Sequence of chain 57.A:
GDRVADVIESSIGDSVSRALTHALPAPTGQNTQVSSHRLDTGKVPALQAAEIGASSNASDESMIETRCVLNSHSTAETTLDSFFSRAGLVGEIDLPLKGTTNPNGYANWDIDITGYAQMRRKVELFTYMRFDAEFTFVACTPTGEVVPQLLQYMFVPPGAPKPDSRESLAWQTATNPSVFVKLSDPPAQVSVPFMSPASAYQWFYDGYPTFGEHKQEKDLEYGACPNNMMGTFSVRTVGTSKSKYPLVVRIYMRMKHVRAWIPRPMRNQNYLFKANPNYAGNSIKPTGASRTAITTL

A small-molecule ligand and the protein it binds are described below.
Small molecule (SMILES): CCO/N=C/c1ccc(OCC[C@@H](C)CCN2CCN(c3ccncc3)C2=O)cc1

Sequence of chain 58.C:
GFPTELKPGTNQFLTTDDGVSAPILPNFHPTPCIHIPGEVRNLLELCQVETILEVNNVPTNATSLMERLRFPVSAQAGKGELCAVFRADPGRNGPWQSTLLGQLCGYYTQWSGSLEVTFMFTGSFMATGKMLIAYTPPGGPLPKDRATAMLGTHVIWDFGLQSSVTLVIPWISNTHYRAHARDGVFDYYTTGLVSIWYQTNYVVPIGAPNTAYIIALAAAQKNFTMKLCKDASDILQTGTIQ

Sequence of chain 57.C:
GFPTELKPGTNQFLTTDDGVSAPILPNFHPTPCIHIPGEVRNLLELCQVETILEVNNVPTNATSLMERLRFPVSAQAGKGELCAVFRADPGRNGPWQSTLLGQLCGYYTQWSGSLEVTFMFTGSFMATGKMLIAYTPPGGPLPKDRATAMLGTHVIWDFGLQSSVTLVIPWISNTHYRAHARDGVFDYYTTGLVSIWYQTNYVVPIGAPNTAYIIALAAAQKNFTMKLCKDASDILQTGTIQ

Binding-site contacts:
Ligand atom CAF contacts residue THR114 of chain 57.A at 3.6 Å.
Ligand atom CAH contacts residue ASP112 of chain 57.A at 3.4 Å.
Ligand atom CAS contacts residue ASN228 of chain 57.A at 3.8 Å.
Ligand atom CAS contacts residue TRP203 of chain 57.A at 3.4 Å (hydrophobic).
Ligand atom NBC contacts residue TRP203 of chain 57.A at 3.8 Å.
Ligand atom CAA contacts residue VAL179 of chain 57.A at 3.4 Å (hydrophobic).
Ligand atom CAM contacts residue PHE155 of chain 57.A at 3.8 Å (hydrophobic).
Ligand atom CAI contacts residue PHE135 of chain 57.A at 3.7 Å (hydrophobic).
Ligand atom CAI contacts residue VAL192 of chain 57.A at 3.8 Å (hydrophobic).
Ligand atom CAO contacts residue ILE111 of chain 57.A at 3.8 Å (hydrophobic).
Ligand atom OAC contacts residue ASP112 of chain 57.A at 3.7 Å.
Ligand atom CAN contacts residue ILE111 of chain 57.A at 3.6 Å (hydrophobic).
Ligand atom CAL contacts residue PHE155 of chain 57.A at 3.7 Å (hydrophobic).
Ligand atom CAF contacts residue ASP112 of chain 57.A at 3.6 Å.
Ligand atom CAA contacts residue PRO177 of chain 57.A at 3.2 Å (hydrophobic).
Ligand atom OAW contacts residue MET195 of chain 57.A at 3.2 Å.
Ligand atom CAG contacts residue ASN228 of chain 57.A at 3.2 Å.
Ligand atom CAA contacts residue SER178 of chain 57.A at 3.5 Å.
Ligand atom CAR contacts residue TYR201 of chain 57.A at 3.4 Å (hydrophobic).
Ligand atom CAG contacts residue TRP203 of chain 57.A at 3.7 Å (hydrophobic).
Ligand atom CAD contacts residue PHE137 of chain 57.A at 3.8 Å (hydrophobic).
Ligand atom CAH contacts residue THR114 of chain 57.A at 3.8 Å.
Ligand atom CAA contacts residue TYR153 of chain 57.A at 3.9 Å (hydrophobic).
Ligand atom NAT contacts residue PHE155 of chain 57.A at 3.9 Å.
Ligand atom CBA contacts residue TRP203 of chain 57.A at 3.5 Å (hydrophobic).
Ligand atom CAJ contacts residue PHE155 of chain 57.A at 3.7 Å (hydrophobic).
Ligand atom OAC contacts residue ILE113 of chain 57.A at 3.3 Å (h-bond).
Ligand atom NBD contacts residue ASN228 of chain 57.A at 3.9 Å.
Ligand atom NBD contacts residue TRP203 of chain 57.A at 3.2 Å.
Ligand atom CAJ contacts residue ILE24 of chain 57.C at 3.9 Å (hydrophobic).
Ligand atom CAM contacts residue PRO177 of chain 57.A at 3.7 Å (hydrophobic).
Ligand atom OAC contacts residue TRP203 of chain 57.A at 3.9 Å.
Ligand atom CAK contacts residue PHE135 of chain 57.A at 3.7 Å (hydrophobic).
Ligand atom CAE contacts residue ASN228 of chain 57.A at 3.4 Å.
Ligand atom CAN contacts residue PHE135 of chain 57.A at 3.7 Å (hydrophobic).
Ligand atom CAS contacts residue TYR201 of chain 57.A at 3.6 Å (hydrophobic).
Ligand atom CAX contacts residue TRP203 of chain 57.A at 3.5 Å (hydrophobic).
Ligand atom CAE contacts residue GLN202 of chain 57.A at 3.4 Å.
Ligand atom CAG contacts residue GLN202 of chain 57.A at 3.4 Å.
Ligand atom CBA contacts residue ASN228 of chain 57.A at 3.7 Å.